Sequence of chain 1.A:
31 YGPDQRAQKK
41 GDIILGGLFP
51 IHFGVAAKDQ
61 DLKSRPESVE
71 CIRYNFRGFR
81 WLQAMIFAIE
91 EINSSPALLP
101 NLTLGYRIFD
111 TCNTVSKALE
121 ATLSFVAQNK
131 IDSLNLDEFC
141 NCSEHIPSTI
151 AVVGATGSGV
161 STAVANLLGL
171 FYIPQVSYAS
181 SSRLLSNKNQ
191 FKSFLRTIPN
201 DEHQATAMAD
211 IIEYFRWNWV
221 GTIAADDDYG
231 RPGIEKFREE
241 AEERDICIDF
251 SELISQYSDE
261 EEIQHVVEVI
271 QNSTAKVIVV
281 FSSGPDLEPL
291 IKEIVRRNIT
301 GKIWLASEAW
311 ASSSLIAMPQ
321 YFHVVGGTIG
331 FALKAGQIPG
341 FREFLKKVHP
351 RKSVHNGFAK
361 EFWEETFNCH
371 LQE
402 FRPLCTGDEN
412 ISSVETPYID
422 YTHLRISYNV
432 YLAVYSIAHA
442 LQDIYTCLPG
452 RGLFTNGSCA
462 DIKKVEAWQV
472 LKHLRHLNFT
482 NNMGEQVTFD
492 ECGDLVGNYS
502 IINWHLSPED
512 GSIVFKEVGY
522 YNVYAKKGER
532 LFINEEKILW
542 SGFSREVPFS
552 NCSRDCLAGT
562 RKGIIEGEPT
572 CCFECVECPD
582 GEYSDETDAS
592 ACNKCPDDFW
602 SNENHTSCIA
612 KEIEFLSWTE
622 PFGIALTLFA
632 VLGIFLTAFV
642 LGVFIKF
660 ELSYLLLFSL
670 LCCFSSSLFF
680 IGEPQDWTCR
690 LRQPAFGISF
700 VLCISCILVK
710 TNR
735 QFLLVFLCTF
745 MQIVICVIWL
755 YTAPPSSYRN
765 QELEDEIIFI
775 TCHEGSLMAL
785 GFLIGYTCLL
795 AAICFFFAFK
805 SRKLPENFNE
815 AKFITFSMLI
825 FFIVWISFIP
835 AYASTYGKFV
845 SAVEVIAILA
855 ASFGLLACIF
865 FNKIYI

This small molecule binds to this protein.
Small molecule (SMILES): CC(=O)N[C@H]1[C@H](O[C@H]2[C@H](O)[C@@H](NC(C)=O)CO[C@@H]2CO)O[C@H](CO)[C@@H](O)[C@@H]1O

Binding-site contacts:
Ligand atom O7 contacts residue TYR525 of chain 1.A at 3.2 Å.
Ligand atom O6 contacts residue TYR521 of chain 1.A at 3.3 Å.
Ligand atom C2 contacts residue ASN499 of chain 1.A at 2.6 Å.
Ligand atom C6 contacts residue ASN523 of chain 1.A at 3.7 Å.
Ligand atom N2 contacts residue ASN499 of chain 1.A at 2.9 Å (h-bond).
Ligand atom C4 contacts residue ASN499 of chain 1.A at 4.3 Å.
Ligand atom C5 contacts residue ASN523 of chain 1.A at 3.5 Å.
Ligand atom C8 contacts residue ASN499 of chain 1.A at 4.4 Å.
Ligand atom C1 contacts residue ASN523 of chain 1.A at 3.3 Å.
Ligand atom C1 contacts residue ASN499 of chain 1.A at 1.4 Å.
Ligand atom C7 contacts residue ASN499 of chain 1.A at 3.3 Å.
Ligand atom O5 contacts residue ASN499 of chain 1.A at 2.4 Å (h-bond).
Ligand atom N2 contacts residue TYR525 of chain 1.A at 4.3 Å.
Ligand atom C3 contacts residue ASN499 of chain 1.A at 3.8 Å.
Ligand atom C8 contacts residue TYR525 of chain 1.A at 3.6 Å (hydrophobic).
Ligand atom O5 contacts residue ASN523 of chain 1.A at 3.4 Å (h-bond).
Ligand atom C5 contacts residue ASN499 of chain 1.A at 3.6 Å.
Ligand atom O7 contacts residue TYR521 of chain 1.A at 3.9 Å.
Ligand atom C7 contacts residue TYR525 of chain 1.A at 3.5 Å (hydrophobic).
Ligand atom C1 contacts residue TYR525 of chain 1.A at 4.2 Å (hydrophobic).
Ligand atom O7 contacts residue ASN499 of chain 1.A at 3.4 Å (h-bond).
Ligand atom C6 contacts residue TYR521 of chain 1.A at 3.6 Å (hydrophobic).